Sequence of chain 1.A:
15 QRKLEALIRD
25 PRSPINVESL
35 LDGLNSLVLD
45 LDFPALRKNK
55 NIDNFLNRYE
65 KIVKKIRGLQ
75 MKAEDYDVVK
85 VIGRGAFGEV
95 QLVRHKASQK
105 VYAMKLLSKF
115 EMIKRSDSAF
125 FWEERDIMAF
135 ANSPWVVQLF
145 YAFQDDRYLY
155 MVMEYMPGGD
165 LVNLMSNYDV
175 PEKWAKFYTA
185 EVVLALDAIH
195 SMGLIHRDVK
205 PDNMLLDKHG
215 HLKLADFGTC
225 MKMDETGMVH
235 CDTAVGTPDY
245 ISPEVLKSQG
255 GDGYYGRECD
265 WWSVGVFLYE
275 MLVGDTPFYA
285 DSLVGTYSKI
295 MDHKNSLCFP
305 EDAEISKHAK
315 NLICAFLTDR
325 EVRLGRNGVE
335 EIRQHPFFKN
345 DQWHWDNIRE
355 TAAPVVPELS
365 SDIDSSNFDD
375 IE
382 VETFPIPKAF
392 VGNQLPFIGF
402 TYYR

The small molecule below binds the protein below.
Small molecule (SMILES): Cc1[nH]ncc1-c1cc2nc([C@@H]3CC4CCN3CC4)[nH]c(=O)c2s1

Binding-site contacts:
Ligand atom N5 contacts residue PHE372 of chain 1.A at 4.0 Å.
Ligand atom C22 contacts residue GLY89 of chain 1.A at 3.3 Å.
Ligand atom C10 contacts residue VAL94 of chain 1.A at 3.8 Å (hydrophobic).
Ligand atom C9 contacts residue VAL94 of chain 1.A at 3.9 Å (hydrophobic).
Ligand atom N3 contacts residue ALA107 of chain 1.A at 3.4 Å.
Ligand atom S18 contacts residue LEU209 of chain 1.A at 3.9 Å.
Ligand atom C21 contacts residue GLY89 of chain 1.A at 3.7 Å.
Ligand atom C2 contacts residue ALA107 of chain 1.A at 3.5 Å (hydrophobic).
Ligand atom C15 contacts residue ASP220 of chain 1.A at 4.0 Å.
Ligand atom S18 contacts residue MET157 of chain 1.A at 3.9 Å.
Ligand atom O16 contacts residue LYS109 of chain 1.A at 3.4 Å.
Ligand atom C12 contacts residue VAL94 of chain 1.A at 3.9 Å (hydrophobic).
Ligand atom N3 contacts residue GLU158 of chain 1.A at 3.2 Å (salt-bridge).
Ligand atom C27 contacts residue ASP220 of chain 1.A at 3.4 Å.
Ligand atom C6 contacts residue PHE372 of chain 1.A at 3.9 Å (hydrophobic).
Ligand atom N11 contacts residue VAL94 of chain 1.A at 3.6 Å.
Ligand atom C8 contacts residue LEU209 of chain 1.A at 3.5 Å (hydrophobic).
Ligand atom C26 contacts residue ASP220 of chain 1.A at 3.3 Å.
Ligand atom C23 contacts residue ARG88 of chain 1.A at 3.5 Å.
Ligand atom S18 contacts residue ALA219 of chain 1.A at 3.9 Å.
Ligand atom C1 contacts residue GLU158 of chain 1.A at 3.4 Å.
Ligand atom C7 contacts residue LEU209 of chain 1.A at 3.3 Å (hydrophobic).
Ligand atom N5 contacts residue MET160 of chain 1.A at 3.0 Å (h-bond).
Ligand atom N3 contacts residue MET160 of chain 1.A at 3.0 Å (h-bond).
Ligand atom C2 contacts residue GLU158 of chain 1.A at 3.7 Å.
Ligand atom C23 contacts residue GLY89 of chain 1.A at 3.5 Å.
Ligand atom N5 contacts residue TYR159 of chain 1.A at 3.8 Å.
Ligand atom C2 contacts residue LEU209 of chain 1.A at 3.8 Å (hydrophobic).
Ligand atom C1 contacts residue ALA107 of chain 1.A at 3.9 Å (hydrophobic).
Ligand atom N5 contacts residue ALA107 of chain 1.A at 3.9 Å.
Ligand atom N13 contacts residue ASP220 of chain 1.A at 3.5 Å (salt-bridge).
Ligand atom C1 contacts residue VAL141 of chain 1.A at 3.6 Å (hydrophobic).
Ligand atom C1 contacts residue MET157 of chain 1.A at 3.5 Å (hydrophobic).
Ligand atom C6 contacts residue ILE86 of chain 1.A at 3.8 Å (hydrophobic).
Ligand atom O16 contacts residue ALA219 of chain 1.A at 3.5 Å (h-bond).
Ligand atom C15 contacts residue LYS109 of chain 1.A at 3.9 Å.
Ligand atom C6 contacts residue LEU209 of chain 1.A at 3.6 Å (hydrophobic).
Ligand atom O16 contacts residue GLU128 of chain 1.A at 3.7 Å.
Ligand atom N3 contacts residue TYR159 of chain 1.A at 3.6 Å.
Ligand atom O16 contacts residue ASP220 of chain 1.A at 3.7 Å.